Binding-site contacts:
Ligand atom O6 contacts residue ALA69 of chain 43.E at 4.0 Å.
Ligand atom C2 contacts residue ASN78 of chain 43.E at 2.7 Å.
Ligand atom O7 contacts residue TYR23 of chain 43.E at 4.2 Å.
Ligand atom O5 contacts residue ALA69 of chain 43.E at 3.5 Å.
Ligand atom C5 contacts residue SER80 of chain 43.E at 4.0 Å.
Ligand atom O5 contacts residue SER80 of chain 43.E at 4.1 Å.
Ligand atom O5 contacts residue ASN78 of chain 43.E at 2.2 Å (h-bond).
Ligand atom C7 contacts residue ASN78 of chain 43.E at 3.9 Å.
Ligand atom C5 contacts residue ASN78 of chain 43.E at 3.5 Å.
Ligand atom C6 contacts residue ASN78 of chain 43.E at 4.5 Å.
Ligand atom C7 contacts residue TYR23 of chain 43.E at 4.0 Å (hydrophobic).
Ligand atom O7 contacts residue ASN78 of chain 43.E at 4.0 Å.
Ligand atom C6 contacts residue ALA69 of chain 43.E at 4.1 Å (hydrophobic).
Ligand atom C1 contacts residue ALA69 of chain 43.E at 4.3 Å (hydrophobic).
Ligand atom C3 contacts residue ASN78 of chain 43.E at 4.0 Å.
Ligand atom C6 contacts residue VAL68 of chain 43.E at 3.1 Å (hydrophobic).
Ligand atom O6 contacts residue VAL68 of chain 43.E at 3.8 Å.
Ligand atom C4 contacts residue ASN78 of chain 43.E at 4.2 Å.
Ligand atom C5 contacts residue ALA69 of chain 43.E at 4.4 Å (hydrophobic).
Ligand atom N2 contacts residue ASN78 of chain 43.E at 3.2 Å (h-bond).
Ligand atom C1 contacts residue SER80 of chain 43.E at 3.8 Å.
Ligand atom C8 contacts residue TYR23 of chain 43.E at 3.3 Å (hydrophobic).
Ligand atom C5 contacts residue VAL68 of chain 43.E at 4.4 Å (hydrophobic).
Ligand atom C1 contacts residue ASN78 of chain 43.E at 1.4 Å.

Sequence of chain 43.E:
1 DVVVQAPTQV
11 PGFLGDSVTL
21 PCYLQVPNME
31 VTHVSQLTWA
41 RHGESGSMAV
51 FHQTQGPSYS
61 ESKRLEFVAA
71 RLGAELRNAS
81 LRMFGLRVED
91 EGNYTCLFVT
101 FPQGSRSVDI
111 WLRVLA

A small-molecule ligand and the protein it binds are described below.
Small molecule (SMILES): CC(=O)N[C@H]1[C@H](O[C@H]2[C@H](O)[C@@H](NC(C)=O)CO[C@@H]2CO)O[C@H](CO)[C@@H](O[C@@H]2O[C@H](CO)[C@@H](O)[C@H](O)[C@@H]2O)[C@@H]1O